Binding-site contacts:
Ligand atom C20 contacts residue PHE665 of chain 1.D at 3.7 Å (hydrophobic).
Ligand atom C19 contacts residue MET664 of chain 1.D at 4.1 Å (hydrophobic).
Ligand atom C26 contacts residue PHE495 of chain 1.D at 3.8 Å (hydrophobic).
Ligand atom C25 contacts residue PHE495 of chain 1.D at 4.2 Å (hydrophobic).
Ligand atom C18 contacts residue MET664 of chain 1.D at 3.8 Å (hydrophobic).
Ligand atom C23 contacts residue TRP496 of chain 1.D at 4.4 Å (hydrophobic).
Ligand atom C17 contacts residue VAL99 of chain 1.B at 4.2 Å (hydrophobic).
Ligand atom C27 contacts residue TRP496 of chain 1.D at 3.5 Å (hydrophobic).
Ligand atom C21 contacts residue VAL99 of chain 1.B at 4.2 Å (hydrophobic).
Ligand atom C25 contacts residue MET100 of chain 1.B at 4.1 Å (hydrophobic).
Ligand atom C16 contacts residue VAL99 of chain 1.B at 3.8 Å (hydrophobic).
Ligand atom C12 contacts residue PHE665 of chain 1.D at 4.0 Å (hydrophobic).
Ligand atom C7 contacts residue ILE95 of chain 1.B at 4.3 Å (hydrophobic).
Ligand atom C18 contacts residue TRP492 of chain 1.D at 3.9 Å (hydrophobic).
Ligand atom C19 contacts residue ILE661 of chain 1.D at 3.7 Å (hydrophobic).
Ligand atom C27 contacts residue PHE495 of chain 1.D at 4.3 Å (hydrophobic).
Ligand atom C6 contacts residue ILE92 of chain 1.B at 3.7 Å (hydrophobic).
Ligand atom C26 contacts residue MET100 of chain 1.B at 4.5 Å (hydrophobic).
Ligand atom C26 contacts residue ILE96 of chain 1.B at 4.3 Å (hydrophobic).
Ligand atom C24 contacts residue MET100 of chain 1.B at 4.5 Å (hydrophobic).
Ligand atom C7 contacts residue ILE92 of chain 1.B at 4.1 Å (hydrophobic).
Ligand atom C26 contacts residue TRP492 of chain 1.D at 4.5 Å (hydrophobic).
Ligand atom C27 contacts residue LEU499 of chain 1.D at 3.7 Å (hydrophobic).
Ligand atom C18 contacts residue PHE665 of chain 1.D at 4.3 Å (hydrophobic).
Ligand atom C4 contacts residue PHE87 of chain 1.B at 4.0 Å (hydrophobic).
Ligand atom C3 contacts residue PHE87 of chain 1.B at 4.3 Å (hydrophobic).
Ligand atom C21 contacts residue PHE665 of chain 1.D at 3.7 Å (hydrophobic).
Ligand atom C13 contacts residue PHE665 of chain 1.D at 4.5 Å (hydrophobic).
Ligand atom C26 contacts residue TRP496 of chain 1.D at 4.1 Å (hydrophobic).
Ligand atom O1 contacts residue PHE87 of chain 1.B at 4.1 Å.
Ligand atom C17 contacts residue PHE665 of chain 1.D at 4.5 Å (hydrophobic).
Ligand atom C15 contacts residue ILE96 of chain 1.B at 3.7 Å (hydrophobic).

Sequence of chain 1.D:
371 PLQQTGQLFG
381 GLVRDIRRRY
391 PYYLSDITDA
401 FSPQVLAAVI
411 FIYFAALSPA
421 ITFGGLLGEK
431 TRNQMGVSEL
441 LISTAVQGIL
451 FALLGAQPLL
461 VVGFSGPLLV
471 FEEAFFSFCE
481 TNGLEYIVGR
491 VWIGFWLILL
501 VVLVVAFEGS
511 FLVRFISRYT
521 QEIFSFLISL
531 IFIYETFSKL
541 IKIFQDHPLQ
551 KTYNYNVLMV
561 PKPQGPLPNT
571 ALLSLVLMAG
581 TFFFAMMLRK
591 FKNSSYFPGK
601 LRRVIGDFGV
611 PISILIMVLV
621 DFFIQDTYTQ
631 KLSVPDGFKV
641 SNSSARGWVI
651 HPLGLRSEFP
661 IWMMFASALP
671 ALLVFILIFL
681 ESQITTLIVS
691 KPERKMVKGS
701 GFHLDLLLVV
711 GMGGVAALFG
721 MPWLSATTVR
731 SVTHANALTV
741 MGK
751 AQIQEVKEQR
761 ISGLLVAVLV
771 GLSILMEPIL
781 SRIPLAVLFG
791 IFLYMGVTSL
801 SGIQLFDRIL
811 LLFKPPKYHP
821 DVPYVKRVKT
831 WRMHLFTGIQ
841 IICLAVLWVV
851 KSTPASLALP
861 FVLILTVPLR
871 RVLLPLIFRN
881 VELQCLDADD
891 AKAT

Sequence of chain 1.B:
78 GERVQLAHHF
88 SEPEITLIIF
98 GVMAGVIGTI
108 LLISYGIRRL

A protein and the small-molecule ligand that binds it are described below.
Small molecule (SMILES): CC(C)CCC[C@@H](C)[C@H]1CC[C@H]2[C@@H]3CC=C4C[C@@H](O)CC[C@]4(C)[C@H]3CC[C@]12C